Sequence of chain 1.D:
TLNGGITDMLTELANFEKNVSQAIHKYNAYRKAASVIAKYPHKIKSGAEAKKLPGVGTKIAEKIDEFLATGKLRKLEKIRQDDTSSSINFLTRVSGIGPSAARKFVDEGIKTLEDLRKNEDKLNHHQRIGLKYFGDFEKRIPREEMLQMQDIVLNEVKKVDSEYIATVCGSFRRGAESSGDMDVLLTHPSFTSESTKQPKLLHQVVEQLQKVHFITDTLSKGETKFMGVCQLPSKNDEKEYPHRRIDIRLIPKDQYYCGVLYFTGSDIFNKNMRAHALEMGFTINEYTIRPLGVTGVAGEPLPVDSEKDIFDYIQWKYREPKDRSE

A small-molecule ligand and the protein it binds are described below.
Small molecule (SMILES): Nc1nc2c(ncn2[C@H]2C[C@H](O)[C@@H](CO[P](=O)(O)O[P](=O)(O)OP(=O)(O)O)O2)c(=O)[nH]1

Binding-site contacts:
Ligand atom O3A contacts residue MG1 of chain 1.G at 3.5 Å.
Ligand atom N3 contacts residue TYR271 of chain 1.D at 3.5 Å.
Ligand atom C2' contacts residue TYR271 of chain 1.D at 3.3 Å (hydrophobic).
Ligand atom O2G contacts residue GLY189 of chain 1.D at 3.6 Å.
Ligand atom C2' contacts residue GLY274 of chain 1.D at 3.5 Å.
Ligand atom C5 contacts residue ASP276 of chain 1.D at 3.5 Å.
Ligand atom C2' contacts residue ASN279 of chain 1.D at 3.5 Å.
Ligand atom O1G contacts residue ASP190 of chain 1.D at 2.8 Å (salt-bridge).
Ligand atom O3' contacts residue ARG183 of chain 1.D at 3.5 Å (salt-bridge).
Ligand atom O3' contacts residue GLY274 of chain 1.D at 3.3 Å.
Ligand atom C1' contacts residue TYR271 of chain 1.D at 3.5 Å (hydrophobic).
Ligand atom O1B contacts residue ASP192 of chain 1.D at 2.9 Å (salt-bridge).
Ligand atom O3G contacts residue GLY189 of chain 1.D at 2.7 Å (h-bond).
Ligand atom O3' contacts residue THR273 of chain 1.D at 3.4 Å (h-bond).
Ligand atom O3G contacts residue SER180 of chain 1.D at 2.7 Å (h-bond).
Ligand atom O1B contacts residue SER180 of chain 1.D at 3.0 Å (h-bond).
Ligand atom C5' contacts residue ASP192 of chain 1.D at 3.6 Å.
Ligand atom N3 contacts residue ASN279 of chain 1.D at 3.1 Å (h-bond).
Ligand atom N7 contacts residue ASP276 of chain 1.D at 3.4 Å.
Ligand atom PA contacts residue NA1 of chain 1.H at 3.5 Å.
Ligand atom O1B contacts residue MG1 of chain 1.G at 2.1 Å.
Ligand atom O1G contacts residue MG1 of chain 1.G at 2.0 Å.
Ligand atom O2B contacts residue ARG183 of chain 1.D at 2.8 Å (salt-bridge).
Ligand atom O1B contacts residue GLY179 of chain 1.D at 3.3 Å.
Ligand atom O1G contacts residue GLY189 of chain 1.D at 3.6 Å.
Ligand atom O1A contacts residue NA1 of chain 1.H at 2.4 Å (h-bond).
Ligand atom N2 contacts residue ARG283 of chain 1.D at 3.2 Å.
Ligand atom O2B contacts residue SER180 of chain 1.D at 3.6 Å (h-bond).
Ligand atom N2 contacts residue ASN279 of chain 1.D at 3.5 Å.
Ligand atom O1A contacts residue MG1 of chain 1.G at 2.1 Å.
Ligand atom PA contacts residue MG1 of chain 1.G at 3.3 Å.
Ligand atom PG contacts residue SER180 of chain 1.D at 3.6 Å.
Ligand atom PB contacts residue MG1 of chain 1.G at 3.1 Å.
Ligand atom O1A contacts residue ASP192 of chain 1.D at 3.1 Å (salt-bridge).
Ligand atom C4' contacts residue PHE272 of chain 1.D at 3.5 Å (hydrophobic).
Ligand atom O3G contacts residue SER188 of chain 1.D at 3.6 Å.
Ligand atom O1A contacts residue ASP190 of chain 1.D at 3.0 Å (salt-bridge).
Ligand atom O3B contacts residue MG1 of chain 1.G at 3.6 Å.
Ligand atom PG contacts residue GLY189 of chain 1.D at 3.5 Å.
Ligand atom PG contacts residue MG1 of chain 1.G at 3.3 Å.